A small-molecule ligand and the protein it binds are described below.
Small molecule (SMILES): CC(C)CCC[C@@H](C)[C@H]1CC[C@H]2[C@@H]3CC=C4C[C@@H](OC(=O)CCC(=O)O)CC[C@]4(C)[C@H]3CC[C@]12C

Binding-site contacts:
Ligand atom CAM contacts residue ARG206 of chain 1.A at 3.5 Å.
Ligand atom OAG contacts residue ARG206 of chain 1.A at 3.9 Å.
Ligand atom CAD contacts residue SER90 of chain 1.A at 3.9 Å.
Ligand atom CAY contacts residue ARG206 of chain 1.A at 3.7 Å.
Ligand atom CAQ contacts residue Y011 of chain 1.Y at 3.7 Å.
Ligand atom CAP contacts residue Y011 of chain 1.Y at 4.0 Å.
Ligand atom CAT contacts residue CYS87 of chain 1.A at 4.2 Å (hydrophobic).
Ligand atom CAR contacts residue SER90 of chain 1.A at 4.2 Å.
Ligand atom CAS contacts residue ILE35 of chain 1.A at 4.5 Å (hydrophobic).
Ligand atom OAW contacts residue SER90 of chain 1.A at 4.5 Å.
Ligand atom CAO contacts residue Y011 of chain 1.Y at 4.3 Å.
Ligand atom CAS contacts residue CYS87 of chain 1.A at 4.2 Å (hydrophobic).
Ligand atom CAM contacts residue TYR199 of chain 1.A at 3.3 Å (hydrophobic).
Ligand atom OAW contacts residue ARG206 of chain 1.A at 4.4 Å.
Ligand atom CAI contacts residue Y011 of chain 1.Y at 3.9 Å.
Ligand atom OAG contacts residue LEU27 of chain 1.A at 4.3 Å.
Ligand atom CAY contacts residue THR28 of chain 1.A at 4.0 Å.
Ligand atom CAC contacts residue ILE35 of chain 1.A at 3.9 Å (hydrophobic).
Ligand atom CAU contacts residue ILE35 of chain 1.A at 4.1 Å (hydrophobic).
Ligand atom CAK contacts residue Y011 of chain 1.Y at 3.8 Å.
Ligand atom OAG contacts residue THR28 of chain 1.A at 3.2 Å (h-bond).

Sequence of chain 1.A:
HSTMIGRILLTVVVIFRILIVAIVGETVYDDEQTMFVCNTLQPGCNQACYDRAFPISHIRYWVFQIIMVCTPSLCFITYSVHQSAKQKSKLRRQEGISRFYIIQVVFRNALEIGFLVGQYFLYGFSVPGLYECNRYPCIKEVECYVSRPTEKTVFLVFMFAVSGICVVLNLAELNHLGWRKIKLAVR